Sequence of chain 1.A:
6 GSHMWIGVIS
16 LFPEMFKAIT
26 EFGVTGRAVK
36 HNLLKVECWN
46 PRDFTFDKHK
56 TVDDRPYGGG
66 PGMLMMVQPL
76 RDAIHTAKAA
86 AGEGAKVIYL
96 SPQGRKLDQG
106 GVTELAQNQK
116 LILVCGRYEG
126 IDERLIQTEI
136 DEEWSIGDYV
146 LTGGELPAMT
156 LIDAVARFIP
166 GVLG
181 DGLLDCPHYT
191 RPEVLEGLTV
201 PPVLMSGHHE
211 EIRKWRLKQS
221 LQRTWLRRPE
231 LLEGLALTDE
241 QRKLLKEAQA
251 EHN

Binding-site contacts:
Ligand atom C6 contacts residue PRO97 of chain 1.A at 3.9 Å (hydrophobic).
Ligand atom N22 contacts residue LEU146 of chain 1.A at 3.1 Å (h-bond).
Ligand atom N22 contacts residue PRO97 of chain 1.A at 3.9 Å.
Ligand atom C9 contacts residue GLY148 of chain 1.A at 3.5 Å.
Ligand atom O3 contacts residue SER140 of chain 1.A at 3.4 Å.
Ligand atom O3 contacts residue PRO152 of chain 1.A at 3.7 Å.
Ligand atom C12 contacts residue LEU95 of chain 1.A at 3.6 Å (hydrophobic).
Ligand atom C5 contacts residue SER96 of chain 1.A at 3.5 Å.
Ligand atom C23 contacts residue LEU146 of chain 1.A at 3.8 Å (hydrophobic).
Ligand atom C17 contacts residue TYR123 of chain 1.A at 2.6 Å (hydrophobic).
Ligand atom N8 contacts residue GLY148 of chain 1.A at 3.7 Å.
Ligand atom N1 contacts residue TYR144 of chain 1.A at 3.3 Å (h-bond).
Ligand atom C18 contacts residue TYR123 of chain 1.A at 2.9 Å (hydrophobic).
Ligand atom C5 contacts residue PRO152 of chain 1.A at 3.5 Å (hydrophobic).
Ligand atom C12 contacts residue TYR94 of chain 1.A at 2.8 Å (hydrophobic).
Ligand atom C5 contacts residue LEU95 of chain 1.A at 3.6 Å (hydrophobic).
Ligand atom C20 contacts residue LEU146 of chain 1.A at 3.4 Å (hydrophobic).
Ligand atom C4 contacts residue PRO97 of chain 1.A at 3.5 Å (hydrophobic).
Ligand atom C11 contacts residue TYR94 of chain 1.A at 3.7 Å (hydrophobic).
Ligand atom C6 contacts residue LEU95 of chain 1.A at 3.6 Å (hydrophobic).
Ligand atom C7 contacts residue GLY148 of chain 1.A at 3.8 Å.
Ligand atom C18 contacts residue THR147 of chain 1.A at 3.7 Å.
Ligand atom C12 contacts residue SER96 of chain 1.A at 3.4 Å.
Ligand atom C23 contacts residue TYR144 of chain 1.A at 3.4 Å (hydrophobic).
Ligand atom C11 contacts residue LEU95 of chain 1.A at 3.2 Å (hydrophobic).
Ligand atom C9 contacts residue GLY121 of chain 1.A at 3.6 Å.
Ligand atom C5 contacts residue PRO97 of chain 1.A at 3.7 Å (hydrophobic).
Ligand atom C9 contacts residue GLY149 of chain 1.A at 3.6 Å.
Ligand atom N1 contacts residue SER140 of chain 1.A at 3.4 Å (h-bond).
Ligand atom C2 contacts residue ILE141 of chain 1.A at 3.8 Å (hydrophobic).
Ligand atom N1 contacts residue GLY142 of chain 1.A at 3.1 Å (h-bond).
Ligand atom C4 contacts residue PRO152 of chain 1.A at 3.7 Å (hydrophobic).
Ligand atom O19 contacts residue TYR123 of chain 1.A at 3.4 Å (h-bond).
Ligand atom O3 contacts residue ILE141 of chain 1.A at 3.0 Å (h-bond).
Ligand atom N8 contacts residue LEU146 of chain 1.A at 3.2 Å (h-bond).
Ligand atom O19 contacts residue LEU146 of chain 1.A at 3.6 Å (h-bond).
Ligand atom C20 contacts residue VAL145 of chain 1.A at 3.3 Å (hydrophobic).
Ligand atom C18 contacts residue LEU146 of chain 1.A at 3.4 Å (hydrophobic).
Ligand atom C13 contacts residue TYR94 of chain 1.A at 3.3 Å (hydrophobic).
Ligand atom C23 contacts residue PRO97 of chain 1.A at 3.6 Å (hydrophobic).

The small molecule below binds the protein below.
Small molecule (SMILES): NC(=O)c1ccc(NCc2ccccc2N2CCOCC2)nc1